The protein below binds the small molecule below.
Small molecule (SMILES): O=C(O)Cc1cc(=O)oc2c(O)c(O)ccc12

Sequence of chain 1.A:
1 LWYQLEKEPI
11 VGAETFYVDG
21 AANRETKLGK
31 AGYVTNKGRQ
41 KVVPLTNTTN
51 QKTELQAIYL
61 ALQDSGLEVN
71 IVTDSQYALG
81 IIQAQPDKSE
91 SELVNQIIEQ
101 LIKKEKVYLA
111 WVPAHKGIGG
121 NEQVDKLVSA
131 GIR

Binding-site contacts:
Ligand atom C3 contacts residue MN1 of chain 1.C at 2.8 Å.
Ligand atom O1 contacts residue ASP19 of chain 1.A at 3.0 Å (salt-bridge).
Ligand atom O1 contacts residue GLY20 of chain 1.A at 4.0 Å.
Ligand atom C7 contacts residue MN1 of chain 1.D at 3.5 Å.
Ligand atom C6 contacts residue ALA114 of chain 1.A at 4.1 Å (hydrophobic).
Ligand atom C4 contacts residue HIS115 of chain 1.A at 3.1 Å.
Ligand atom O1 contacts residue ASP125 of chain 1.A at 4.1 Å.
Ligand atom C4 contacts residue MN1 of chain 1.C at 2.9 Å.
Ligand atom C3 contacts residue MN1 of chain 1.D at 3.0 Å.
Ligand atom O5 contacts residue ALA114 of chain 1.A at 4.0 Å.
Ligand atom O1 contacts residue MN1 of chain 1.C at 2.0 Å.
Ligand atom C3 contacts residue ASP74 of chain 1.A at 3.7 Å.
Ligand atom C6 contacts residue HIS115 of chain 1.A at 4.2 Å.
Ligand atom C3 contacts residue ALA114 of chain 1.A at 4.0 Å (hydrophobic).
Ligand atom O2 contacts residue MN1 of chain 1.C at 2.2 Å.
Ligand atom C2 contacts residue GLU54 of chain 1.A at 4.1 Å.
Ligand atom O3 contacts residue ASP74 of chain 1.A at 3.0 Å (salt-bridge).
Ligand atom O3 contacts residue GLU54 of chain 1.A at 3.1 Å (salt-bridge).
Ligand atom O3 contacts residue MN1 of chain 1.D at 2.5 Å.
Ligand atom C2 contacts residue ASP74 of chain 1.A at 3.9 Å.
Ligand atom C5 contacts residue ALA114 of chain 1.A at 4.2 Å (hydrophobic).
Ligand atom O1 contacts residue MN1 of chain 1.D at 2.1 Å.
Ligand atom C7 contacts residue GLU54 of chain 1.A at 3.6 Å.
Ligand atom C2 contacts residue MN1 of chain 1.D at 3.1 Å.
Ligand atom C2 contacts residue MN1 of chain 1.C at 4.2 Å.
Ligand atom C4 contacts residue ASP125 of chain 1.A at 4.1 Å.
Ligand atom C4 contacts residue ALA114 of chain 1.A at 4.1 Å (hydrophobic).
Ligand atom C2 contacts residue ALA114 of chain 1.A at 3.9 Å (hydrophobic).
Ligand atom O4 contacts residue ASP74 of chain 1.A at 3.2 Å (salt-bridge).
Ligand atom O2 contacts residue HIS115 of chain 1.A at 2.5 Å (h-bond).
Ligand atom O4 contacts residue GLU54 of chain 1.A at 3.4 Å (salt-bridge).
Ligand atom C7 contacts residue ASP74 of chain 1.A at 3.3 Å.
Ligand atom C5 contacts residue MN1 of chain 1.C at 4.2 Å.
Ligand atom O1 contacts residue GLU54 of chain 1.A at 3.6 Å (salt-bridge).
Ligand atom C5 contacts residue HIS115 of chain 1.A at 3.1 Å.
Ligand atom O4 contacts residue SER75 of chain 1.A at 3.3 Å.
Ligand atom C1 contacts residue ALA114 of chain 1.A at 4.0 Å (hydrophobic).
Ligand atom O1 contacts residue ASP74 of chain 1.A at 3.1 Å (salt-bridge).
Ligand atom O4 contacts residue MN1 of chain 1.D at 3.7 Å.
Ligand atom O2 contacts residue ASP125 of chain 1.A at 2.9 Å (salt-bridge).